This protein binds this small molecule.
Small molecule (SMILES): O=c1[nH]c(=O)c2nn[nH]c2[nH]1

Binding-site contacts:
Ligand atom C6 contacts residue GLN229 of chain 2.A at 3.8 Å.
Ligand atom C2 contacts residue ASN255 of chain 2.A at 4.0 Å.
Ligand atom N9 contacts residue PHE160 of chain 2.A at 3.7 Å.
Ligand atom N7 contacts residue ALA57 of chain 1.A at 3.6 Å.
Ligand atom N3 contacts residue ASN255 of chain 2.A at 3.3 Å (h-bond).
Ligand atom N1 contacts residue PHE160 of chain 2.A at 3.6 Å.
Ligand atom C5 contacts residue PHE160 of chain 2.A at 3.4 Å (hydrophobic).
Ligand atom O2 contacts residue GLN229 of chain 2.A at 3.7 Å.
Ligand atom N3 contacts residue ARG177 of chain 2.A at 3.1 Å (salt-bridge).
Ligand atom O2 contacts residue ARG177 of chain 2.A at 3.0 Å (salt-bridge).
Ligand atom C6 contacts residue PHE160 of chain 2.A at 3.5 Å (hydrophobic).
Ligand atom O2 contacts residue SER227 of chain 2.A at 3.6 Å.
Ligand atom N1 contacts residue GLN229 of chain 2.A at 3.0 Å (h-bond).
Ligand atom O2 contacts residue PHE160 of chain 2.A at 3.9 Å.
Ligand atom C4 contacts residue ARG177 of chain 2.A at 3.8 Å.
Ligand atom N7 contacts residue THR58 of chain 1.A at 2.7 Å (h-bond).
Ligand atom N7 contacts residue PHE160 of chain 2.A at 3.8 Å.
Ligand atom C6 contacts residue THR58 of chain 1.A at 4.0 Å.
Ligand atom O6 contacts residue THR58 of chain 1.A at 3.6 Å.
Ligand atom O2 contacts residue VAL228 of chain 2.A at 2.9 Å (h-bond).
Ligand atom C2 contacts residue ARG177 of chain 2.A at 3.6 Å.
Ligand atom N8 contacts residue THR58 of chain 1.A at 3.2 Å (h-bond).
Ligand atom N9 contacts residue ARG177 of chain 2.A at 3.7 Å.
Ligand atom C2 contacts residue PHE160 of chain 2.A at 3.6 Å (hydrophobic).
Ligand atom O6 contacts residue ILE55 of chain 1.A at 3.5 Å.
Ligand atom O6 contacts residue TYR9 of chain 1.A at 3.8 Å.
Ligand atom O6 contacts residue ILE289 of chain 2.A at 4.1 Å.
Ligand atom C2 contacts residue GLN229 of chain 2.A at 3.8 Å.
Ligand atom N9 contacts residue THR58 of chain 1.A at 4.1 Å.
Ligand atom N8 contacts residue LEU171 of chain 2.A at 4.0 Å.
Ligand atom C4 contacts residue ASN255 of chain 2.A at 3.8 Å.
Ligand atom C2 contacts residue VAL228 of chain 2.A at 4.0 Å (hydrophobic).
Ligand atom N8 contacts residue PHE160 of chain 2.A at 3.8 Å.
Ligand atom C4 contacts residue PHE160 of chain 2.A at 3.5 Å (hydrophobic).
Ligand atom N3 contacts residue PHE160 of chain 2.A at 3.8 Å.
Ligand atom O6 contacts residue PHE160 of chain 2.A at 4.0 Å.
Ligand atom N9 contacts residue ASN255 of chain 2.A at 4.0 Å.
Ligand atom N8 contacts residue ASP59 of chain 1.A at 3.9 Å.
Ligand atom C5 contacts residue THR58 of chain 1.A at 3.9 Å.
Ligand atom O6 contacts residue GLN229 of chain 2.A at 3.0 Å (h-bond).

Sequence of chain 2.A:
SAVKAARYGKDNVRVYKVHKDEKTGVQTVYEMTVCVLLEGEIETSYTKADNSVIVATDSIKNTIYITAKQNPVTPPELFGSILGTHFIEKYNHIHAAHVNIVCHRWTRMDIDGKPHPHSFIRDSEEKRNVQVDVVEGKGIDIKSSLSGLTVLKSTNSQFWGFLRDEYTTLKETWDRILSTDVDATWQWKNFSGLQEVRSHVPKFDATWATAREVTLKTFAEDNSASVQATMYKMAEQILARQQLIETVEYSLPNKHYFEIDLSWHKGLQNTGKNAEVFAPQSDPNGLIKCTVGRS

Sequence of chain 1.A:
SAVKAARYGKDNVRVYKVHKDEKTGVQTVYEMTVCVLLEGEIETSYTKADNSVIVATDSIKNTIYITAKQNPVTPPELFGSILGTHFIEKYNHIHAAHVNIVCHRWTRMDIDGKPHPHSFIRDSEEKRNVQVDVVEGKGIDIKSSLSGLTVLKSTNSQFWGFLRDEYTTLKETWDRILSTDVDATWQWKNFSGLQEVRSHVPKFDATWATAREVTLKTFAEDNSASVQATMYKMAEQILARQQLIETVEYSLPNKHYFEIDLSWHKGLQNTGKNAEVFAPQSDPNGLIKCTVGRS